Binding-site contacts:
Ligand atom C14 contacts residue ILE251 of chain 1.A at 3.6 Å (hydrophobic).
Ligand atom C25 contacts residue MET272 of chain 1.A at 3.5 Å (hydrophobic).
Ligand atom C10 contacts residue ILE251 of chain 1.A at 3.6 Å (hydrophobic).
Ligand atom C13 contacts residue PHE287 of chain 1.A at 3.6 Å (hydrophobic).
Ligand atom C8 contacts residue PHE287 of chain 1.A at 3.8 Å (hydrophobic).
Ligand atom C25 contacts residue TYR252 of chain 1.A at 3.7 Å (hydrophobic).
Ligand atom C22 contacts residue ILE291 of chain 1.A at 3.5 Å (hydrophobic).
Ligand atom C13 contacts residue LEU195 of chain 1.A at 3.8 Å (hydrophobic).
Ligand atom C19 contacts residue MET272 of chain 1.A at 3.7 Å (hydrophobic).
Ligand atom C16 contacts residue LEU195 of chain 1.A at 3.8 Å (hydrophobic).
Ligand atom C21 contacts residue PHE287 of chain 1.A at 3.6 Å (hydrophobic).
Ligand atom N6 contacts residue PHE287 of chain 1.A at 3.8 Å.
Ligand atom C22 contacts residue PHE287 of chain 1.A at 3.9 Å (hydrophobic).
Ligand atom N12 contacts residue LEU195 of chain 1.A at 3.6 Å.
Ligand atom C11 contacts residue LEU195 of chain 1.A at 3.9 Å (hydrophobic).
Ligand atom C26 contacts residue PHE287 of chain 1.A at 3.8 Å (hydrophobic).
Ligand atom C15 contacts residue HIS81 of chain 1.A at 3.8 Å.
Ligand atom C5 contacts residue GLN237 of chain 1.A at 3.7 Å.
Ligand atom C5 contacts residue PHE287 of chain 1.A at 3.4 Å (hydrophobic).
Ligand atom C20 contacts residue PHE287 of chain 1.A at 3.7 Å (hydrophobic).
Ligand atom C24 contacts residue TYR80 of chain 1.A at 3.4 Å (hydrophobic).
Ligand atom C20 contacts residue MET272 of chain 1.A at 3.4 Å (hydrophobic).
Ligand atom N6 contacts residue ILE251 of chain 1.A at 3.8 Å.
Ligand atom C27 contacts residue LEU283 of chain 1.A at 3.4 Å (hydrophobic).
Ligand atom N7 contacts residue GLN284 of chain 1.A at 3.1 Å (h-bond).
Ligand atom C8 contacts residue GLN284 of chain 1.A at 3.2 Å.
Ligand atom N4 contacts residue GLN237 of chain 1.A at 3.1 Å (h-bond).
Ligand atom C24 contacts residue LEU234 of chain 1.A at 3.9 Å (hydrophobic).
Ligand atom C21 contacts residue MET272 of chain 1.A at 3.8 Å (hydrophobic).
Ligand atom C2 contacts residue LEU234 of chain 1.A at 3.8 Å (hydrophobic).
Ligand atom C27 contacts residue PHE287 of chain 1.A at 3.7 Å (hydrophobic).
Ligand atom N9 contacts residue ILE251 of chain 1.A at 3.9 Å.
Ligand atom N4 contacts residue PHE287 of chain 1.A at 3.6 Å.
Ligand atom C18 contacts residue MET272 of chain 1.A at 3.9 Å (hydrophobic).
Ligand atom N7 contacts residue GLN237 of chain 1.A at 3.6 Å.
Ligand atom C26 contacts residue TYR252 of chain 1.A at 3.5 Å (hydrophobic).
Ligand atom C1 contacts residue ILE251 of chain 1.A at 3.5 Å (hydrophobic).
Ligand atom N7 contacts residue PHE287 of chain 1.A at 3.5 Å.
Ligand atom C19 contacts residue PHE255 of chain 1.A at 3.8 Å (hydrophobic).
Ligand atom C26 contacts residue LEU283 of chain 1.A at 3.5 Å (hydrophobic).

This protein binds this small molecule.
Small molecule (SMILES): Cc1cc([C@H]2CCCN(C(=O)c3ccc4ccccc4c3)C2)n2ncnc2n1

Sequence of chain 1.A:
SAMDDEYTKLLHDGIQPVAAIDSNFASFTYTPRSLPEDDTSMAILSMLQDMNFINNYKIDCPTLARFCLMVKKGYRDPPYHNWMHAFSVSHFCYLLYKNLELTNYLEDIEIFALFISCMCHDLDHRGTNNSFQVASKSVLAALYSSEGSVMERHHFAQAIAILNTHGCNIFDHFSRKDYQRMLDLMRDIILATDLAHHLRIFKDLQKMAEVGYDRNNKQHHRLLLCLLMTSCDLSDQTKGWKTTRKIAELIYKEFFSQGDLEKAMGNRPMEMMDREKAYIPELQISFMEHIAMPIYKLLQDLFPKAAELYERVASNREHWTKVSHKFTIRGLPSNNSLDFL